A protein and the small-molecule ligand that binds it are described below.
Small molecule (SMILES): CC(=O)N[C@@H]1[C@@H](O)[C@H](O)[C@@H](CO)O[C@H]1O

Sequence of chain 1.A:
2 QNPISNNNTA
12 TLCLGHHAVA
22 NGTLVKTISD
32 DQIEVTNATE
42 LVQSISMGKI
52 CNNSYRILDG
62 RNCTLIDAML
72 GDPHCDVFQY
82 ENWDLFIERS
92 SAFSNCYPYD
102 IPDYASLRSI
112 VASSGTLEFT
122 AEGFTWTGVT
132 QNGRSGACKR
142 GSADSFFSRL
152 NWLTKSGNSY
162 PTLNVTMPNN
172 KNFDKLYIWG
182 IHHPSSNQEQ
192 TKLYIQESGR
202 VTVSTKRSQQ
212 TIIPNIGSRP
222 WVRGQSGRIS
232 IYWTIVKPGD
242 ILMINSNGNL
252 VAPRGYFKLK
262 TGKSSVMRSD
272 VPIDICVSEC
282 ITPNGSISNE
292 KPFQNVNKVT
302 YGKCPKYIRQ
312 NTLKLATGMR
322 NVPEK

Binding-site contacts:
Ligand atom C6 contacts residue ILE274 of chain 1.A at 4.1 Å (hydrophobic).
Ligand atom O6 contacts residue ASP275 of chain 1.A at 4.3 Å.
Ligand atom C8 contacts residue ASN53 of chain 1.A at 4.4 Å.
Ligand atom C3 contacts residue ASN53 of chain 1.A at 3.8 Å.
Ligand atom C6 contacts residue ILE276 of chain 1.A at 3.7 Å (hydrophobic).
Ligand atom C4 contacts residue ASN53 of chain 1.A at 4.2 Å.
Ligand atom O5 contacts residue ILE276 of chain 1.A at 4.3 Å.
Ligand atom O6 contacts residue ILE274 of chain 1.A at 3.5 Å (h-bond).
Ligand atom C6 contacts residue ASP275 of chain 1.A at 3.8 Å.
Ligand atom C5 contacts residue ILE276 of chain 1.A at 3.7 Å (hydrophobic).
Ligand atom O7 contacts residue ASN54 of chain 1.A at 4.2 Å.
Ligand atom C2 contacts residue ASN53 of chain 1.A at 2.4 Å.
Ligand atom C5 contacts residue ASN53 of chain 1.A at 3.6 Å.
Ligand atom C7 contacts residue ASN53 of chain 1.A at 3.5 Å.
Ligand atom N2 contacts residue ASN53 of chain 1.A at 2.8 Å (h-bond).
Ligand atom C1 contacts residue ASN53 of chain 1.A at 1.4 Å.
Ligand atom O7 contacts residue ASN53 of chain 1.A at 3.8 Å.
Ligand atom O5 contacts residue ASN53 of chain 1.A at 2.4 Å (h-bond).